Sequence of chain 1.A:
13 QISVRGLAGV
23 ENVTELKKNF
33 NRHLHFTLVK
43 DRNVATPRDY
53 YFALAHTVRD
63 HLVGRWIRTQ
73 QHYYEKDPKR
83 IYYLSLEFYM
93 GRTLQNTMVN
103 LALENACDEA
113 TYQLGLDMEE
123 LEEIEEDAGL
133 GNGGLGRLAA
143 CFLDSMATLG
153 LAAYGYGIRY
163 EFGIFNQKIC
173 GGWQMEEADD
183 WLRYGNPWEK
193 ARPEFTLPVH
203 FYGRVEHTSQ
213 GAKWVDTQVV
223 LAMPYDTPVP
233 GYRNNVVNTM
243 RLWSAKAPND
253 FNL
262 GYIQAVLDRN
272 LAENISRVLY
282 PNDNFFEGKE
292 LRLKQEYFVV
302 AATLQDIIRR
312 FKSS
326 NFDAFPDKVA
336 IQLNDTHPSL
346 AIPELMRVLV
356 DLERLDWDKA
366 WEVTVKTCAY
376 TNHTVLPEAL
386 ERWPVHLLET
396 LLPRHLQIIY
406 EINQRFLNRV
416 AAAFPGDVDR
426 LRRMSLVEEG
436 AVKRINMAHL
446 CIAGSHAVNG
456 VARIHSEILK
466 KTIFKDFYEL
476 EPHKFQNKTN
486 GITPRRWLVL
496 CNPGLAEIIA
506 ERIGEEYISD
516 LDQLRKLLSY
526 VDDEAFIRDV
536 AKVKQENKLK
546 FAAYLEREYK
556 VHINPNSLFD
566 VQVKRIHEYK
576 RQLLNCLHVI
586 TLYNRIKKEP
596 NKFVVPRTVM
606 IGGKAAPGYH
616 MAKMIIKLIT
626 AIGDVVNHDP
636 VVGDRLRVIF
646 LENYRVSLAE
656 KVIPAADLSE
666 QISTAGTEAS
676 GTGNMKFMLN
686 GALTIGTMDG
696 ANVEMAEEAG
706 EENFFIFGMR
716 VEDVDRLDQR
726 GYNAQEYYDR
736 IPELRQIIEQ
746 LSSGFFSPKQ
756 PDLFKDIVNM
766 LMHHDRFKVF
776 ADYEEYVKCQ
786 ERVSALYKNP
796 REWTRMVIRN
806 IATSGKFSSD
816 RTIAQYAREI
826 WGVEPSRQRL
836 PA

Binding-site contacts:
Ligand atom N1 contacts residue TYR76 of chain 1.A at 4.0 Å.
Ligand atom O3P contacts residue ARG311 of chain 1.A at 3.8 Å.
Ligand atom P contacts residue ARG311 of chain 1.A at 3.8 Å.
Ligand atom O2P contacts residue ARG310 of chain 1.A at 3.4 Å (salt-bridge).
Ligand atom P contacts residue ARG310 of chain 1.A at 4.2 Å.
Ligand atom N9 contacts residue TYR76 of chain 1.A at 3.7 Å.
Ligand atom C2' contacts residue GLN73 of chain 1.A at 4.2 Å.
Ligand atom C2 contacts residue TYR76 of chain 1.A at 3.8 Å (hydrophobic).
Ligand atom O3P contacts residue ARG310 of chain 1.A at 3.7 Å.
Ligand atom C5 contacts residue TYR76 of chain 1.A at 3.5 Å (hydrophobic).
Ligand atom C8 contacts residue TYR76 of chain 1.A at 3.6 Å (hydrophobic).
Ligand atom O4' contacts residue TYR76 of chain 1.A at 3.7 Å.
Ligand atom O2P contacts residue ARG311 of chain 1.A at 3.8 Å.
Ligand atom C1' contacts residue TYR76 of chain 1.A at 3.6 Å (hydrophobic).
Ligand atom C5' contacts residue GLN72 of chain 1.A at 4.0 Å.
Ligand atom O1P contacts residue GLN72 of chain 1.A at 4.4 Å.
Ligand atom C1' contacts residue GLN73 of chain 1.A at 4.3 Å.
Ligand atom O4' contacts residue GLN72 of chain 1.A at 4.2 Å.
Ligand atom O1P contacts residue TYR156 of chain 1.A at 4.3 Å.
Ligand atom C6 contacts residue TYR76 of chain 1.A at 3.5 Å (hydrophobic).
Ligand atom O6 contacts residue TYR76 of chain 1.A at 3.6 Å.
Ligand atom C4 contacts residue TYR76 of chain 1.A at 3.5 Å (hydrophobic).
Ligand atom N3 contacts residue TYR76 of chain 1.A at 3.5 Å.
Ligand atom N3 contacts residue GLN73 of chain 1.A at 4.2 Å.
Ligand atom O3P contacts residue ARG243 of chain 1.A at 3.9 Å.
Ligand atom O2' contacts residue GLN73 of chain 1.A at 3.3 Å (h-bond).
Ligand atom N7 contacts residue TYR76 of chain 1.A at 3.6 Å.
Ligand atom O1P contacts residue ARG311 of chain 1.A at 2.9 Å (salt-bridge).

The small molecule below binds the protein below.
Small molecule (SMILES): O=c1[nH]cnc2c1ncn2[C@@H]1O[C@H](COP(=O)(O)O)[C@@H](O)[C@H]1O